The protein below binds the small molecule below.
Small molecule (SMILES): CC(=O)N[C@H]1[C@H](O[C@H]2[C@H](O)[C@@H](NC(C)=O)CO[C@@H]2CO)O[C@H](CO)[C@@H](O)[C@@H]1O

Binding-site contacts:
Ligand atom C3 contacts residue ASN369 of chain 1.B at 3.6 Å.
Ligand atom C1 contacts residue PRO379 of chain 1.B at 4.4 Å (hydrophobic).
Ligand atom C1 contacts residue ASN369 of chain 1.B at 1.4 Å.
Ligand atom C8 contacts residue SER367 of chain 1.B at 4.0 Å.
Ligand atom O6 contacts residue PRO379 of chain 1.B at 4.2 Å.
Ligand atom N2 contacts residue ASN369 of chain 1.B at 2.8 Å (h-bond).
Ligand atom C8 contacts residue ILE397 of chain 1.B at 3.7 Å (hydrophobic).
Ligand atom O7 contacts residue ASN369 of chain 1.B at 2.9 Å (h-bond).
Ligand atom C8 contacts residue GLU398 of chain 1.B at 4.0 Å.
Ligand atom C8 contacts residue ASN369 of chain 1.B at 4.2 Å.
Ligand atom O3 contacts residue GLU398 of chain 1.B at 4.5 Å.
Ligand atom C8 contacts residue SER396 of chain 1.B at 3.3 Å.
Ligand atom O5 contacts residue PRO379 of chain 1.B at 4.0 Å.
Ligand atom C2 contacts residue ASN369 of chain 1.B at 2.2 Å.
Ligand atom C7 contacts residue SER396 of chain 1.B at 3.5 Å.
Ligand atom C4 contacts residue ASN369 of chain 1.B at 4.0 Å.
Ligand atom C7 contacts residue ASN369 of chain 1.B at 3.1 Å.
Ligand atom C5 contacts residue ASN369 of chain 1.B at 3.5 Å.
Ligand atom O5 contacts residue ASN369 of chain 1.B at 2.2 Å (h-bond).
Ligand atom O6 contacts residue ASN369 of chain 1.B at 4.4 Å.
Ligand atom C6 contacts residue PRO379 of chain 1.B at 4.5 Å (hydrophobic).
Ligand atom O7 contacts residue SER396 of chain 1.B at 2.9 Å (h-bond).

Sequence of chain 1.B:
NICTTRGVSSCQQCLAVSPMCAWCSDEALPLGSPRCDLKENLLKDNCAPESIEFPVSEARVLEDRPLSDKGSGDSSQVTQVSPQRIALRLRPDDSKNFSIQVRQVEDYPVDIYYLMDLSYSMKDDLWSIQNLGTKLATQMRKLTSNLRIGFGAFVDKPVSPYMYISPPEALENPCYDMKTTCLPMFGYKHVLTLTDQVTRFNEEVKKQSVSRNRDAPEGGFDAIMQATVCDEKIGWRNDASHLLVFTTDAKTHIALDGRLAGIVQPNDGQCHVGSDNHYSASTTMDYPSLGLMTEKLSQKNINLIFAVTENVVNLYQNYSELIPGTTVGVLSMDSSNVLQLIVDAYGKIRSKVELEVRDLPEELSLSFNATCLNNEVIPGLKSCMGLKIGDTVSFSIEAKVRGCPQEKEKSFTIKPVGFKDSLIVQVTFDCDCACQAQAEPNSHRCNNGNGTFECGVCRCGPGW